Sequence of chain 1.A:
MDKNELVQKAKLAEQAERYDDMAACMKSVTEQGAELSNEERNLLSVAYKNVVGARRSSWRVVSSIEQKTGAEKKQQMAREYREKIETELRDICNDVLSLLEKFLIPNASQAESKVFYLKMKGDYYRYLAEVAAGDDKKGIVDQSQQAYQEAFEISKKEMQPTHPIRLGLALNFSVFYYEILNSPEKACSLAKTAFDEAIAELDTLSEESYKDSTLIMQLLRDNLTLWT

The small molecule below binds the protein below.
Small molecule (SMILES): O=C(CCOCCCCCOCCNC(=O)c1cccc(NC(=O)COc2ccccc2P(=O)(O)O)c1)NCCCOCCOCCOCCCNC(=O)CCOCCOCCOCCNC(=O)c1cccc(NC(=O)COc2ccccc2P(=O)(O)O)c1

Binding-site contacts:
Ligand atom PBT contacts residue TYR128 of chain 1.A at 3.8 Å.
Ligand atom CBQ contacts residue GLY53 of chain 1.A at 4.1 Å.
Ligand atom CAW contacts residue LYS49 of chain 1.A at 3.8 Å.
Ligand atom NBF contacts residue GLY53 of chain 1.A at 3.6 Å.
Ligand atom OAH contacts residue TYR128 of chain 1.A at 3.6 Å.
Ligand atom CAI contacts residue VAL176 of chain 1.A at 4.0 Å (hydrophobic).
Ligand atom OAH contacts residue ARG127 of chain 1.A at 2.7 Å (salt-bridge).
Ligand atom OBI contacts residue LYS49 of chain 1.A at 3.0 Å (salt-bridge).
Ligand atom OBJ contacts residue LYS49 of chain 1.A at 3.8 Å.
Ligand atom CAV contacts residue LYS49 of chain 1.A at 3.4 Å.
Ligand atom CAO contacts residue ASN173 of chain 1.A at 3.6 Å.
Ligand atom CAJ contacts residue LEU172 of chain 1.A at 4.0 Å (hydrophobic).
Ligand atom NBG contacts residue ARG56 of chain 1.A at 3.8 Å.
Ligand atom CAM contacts residue GLY53 of chain 1.A at 3.4 Å.
Ligand atom OAE contacts residue ARG56 of chain 1.A at 2.9 Å (salt-bridge).
Ligand atom OBH contacts residue LYS49 of chain 1.A at 3.1 Å (salt-bridge).
Ligand atom CAL contacts residue ARG56 of chain 1.A at 3.9 Å.
Ligand atom CBO contacts residue GLY53 of chain 1.A at 3.6 Å.
Ligand atom CAR contacts residue LEU220 of chain 1.A at 3.9 Å (hydrophobic).
Ligand atom CBQ contacts residue ARG56 of chain 1.A at 3.9 Å.
Ligand atom CAU contacts residue ASN50 of chain 1.A at 3.6 Å.
Ligand atom CAP contacts residue ARG56 of chain 1.A at 3.5 Å.
Ligand atom OBH contacts residue ASN50 of chain 1.A at 3.8 Å.
Ligand atom CAJ contacts residue ASN173 of chain 1.A at 3.4 Å.
Ligand atom OAG contacts residue ARG127 of chain 1.A at 2.9 Å (salt-bridge).
Ligand atom CAL contacts residue ARG60 of chain 1.A at 3.7 Å.
Ligand atom OAH contacts residue ARG56 of chain 1.A at 2.9 Å (salt-bridge).
Ligand atom OAG contacts residue TYR128 of chain 1.A at 2.7 Å (h-bond).
Ligand atom PBT contacts residue ARG56 of chain 1.A at 3.8 Å.
Ligand atom CAT contacts residue ASN50 of chain 1.A at 4.0 Å.
Ligand atom CAX contacts residue LYS49 of chain 1.A at 3.8 Å.
Ligand atom CAT contacts residue GLY53 of chain 1.A at 3.8 Å.
Ligand atom OAC contacts residue ARG60 of chain 1.A at 4.1 Å.
Ligand atom CBP contacts residue ARG56 of chain 1.A at 3.5 Å.
Ligand atom CAS contacts residue LEU220 of chain 1.A at 4.0 Å (hydrophobic).
Ligand atom OAE contacts residue TYR128 of chain 1.A at 3.8 Å.
Ligand atom PBT contacts residue ARG127 of chain 1.A at 3.8 Å.
Ligand atom OAD contacts residue GLY53 of chain 1.A at 3.8 Å.
Ligand atom NBE contacts residue LEU220 of chain 1.A at 3.9 Å.
Ligand atom OAD contacts residue LYS49 of chain 1.A at 3.5 Å (salt-bridge).